A protein and the small-molecule ligand that binds it are described below.
Small molecule (SMILES): COC[C@H](NC(=O)[C@H](CC(=O)NOC(C)(C)C)NC(=O)c1cc(C)on1)C(=O)NCc1cccc2ccccc12

Sequence of chain 1.N:
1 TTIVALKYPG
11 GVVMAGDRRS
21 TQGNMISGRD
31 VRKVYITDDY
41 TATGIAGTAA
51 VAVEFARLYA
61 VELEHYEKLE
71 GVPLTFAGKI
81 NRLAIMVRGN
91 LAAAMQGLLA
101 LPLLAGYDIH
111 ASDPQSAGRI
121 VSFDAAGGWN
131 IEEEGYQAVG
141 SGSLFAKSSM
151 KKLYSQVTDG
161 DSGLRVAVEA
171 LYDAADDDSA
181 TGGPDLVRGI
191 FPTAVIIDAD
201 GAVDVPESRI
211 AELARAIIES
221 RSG

Sequence of chain 1.M:
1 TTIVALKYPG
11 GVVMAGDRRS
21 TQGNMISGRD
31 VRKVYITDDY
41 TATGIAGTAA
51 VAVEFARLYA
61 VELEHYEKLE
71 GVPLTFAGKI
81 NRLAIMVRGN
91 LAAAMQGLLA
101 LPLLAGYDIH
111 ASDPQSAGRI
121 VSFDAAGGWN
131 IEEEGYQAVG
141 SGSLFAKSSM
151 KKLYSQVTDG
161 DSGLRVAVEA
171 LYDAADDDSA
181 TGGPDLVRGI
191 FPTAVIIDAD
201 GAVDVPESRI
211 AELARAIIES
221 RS

Binding-site contacts:
Ligand atom C10 contacts residue ALA52 of chain 1.M at 3.7 Å (hydrophobic).
Ligand atom C05 contacts residue GLY47 of chain 1.M at 3.5 Å.
Ligand atom C15 contacts residue ALA49 of chain 1.M at 3.5 Å (hydrophobic).
Ligand atom N32 contacts residue ASP124 of chain 1.N at 3.2 Å (salt-bridge).
Ligand atom C15 contacts residue VAL31 of chain 1.M at 3.6 Å (hydrophobic).
Ligand atom C28 contacts residue ASN130 of chain 1.N at 3.6 Å.
Ligand atom C16 contacts residue ALA49 of chain 1.M at 3.7 Å (hydrophobic).
Ligand atom C14 contacts residue ALA49 of chain 1.M at 3.5 Å (hydrophobic).
Ligand atom N25 contacts residue ASP124 of chain 1.N at 3.0 Å (salt-bridge).
Ligand atom C07 contacts residue THR1 of chain 1.M at 3.2 Å.
Ligand atom C24 contacts residue SER27 of chain 1.M at 3.6 Å.
Ligand atom C10 contacts residue LYS33 of chain 1.M at 3.7 Å.
Ligand atom N25 contacts residue GLN22 of chain 1.M at 3.6 Å (h-bond).
Ligand atom O31 contacts residue GLN22 of chain 1.M at 3.0 Å (h-bond).
Ligand atom C22 contacts residue THR21 of chain 1.M at 3.7 Å.
Ligand atom C23 contacts residue ASP124 of chain 1.N at 3.6 Å.
Ligand atom C38 contacts residue LEU98 of chain 1.M at 3.7 Å (hydrophobic).
Ligand atom C15 contacts residue SER20 of chain 1.M at 3.7 Å.
Ligand atom O31 contacts residue SER27 of chain 1.M at 2.5 Å (h-bond).
Ligand atom C30 contacts residue SER122 of chain 1.N at 3.5 Å.
Ligand atom N06 contacts residue THR1 of chain 1.M at 3.8 Å.
Ligand atom C10 contacts residue ILE45 of chain 1.M at 3.2 Å (hydrophobic).
Ligand atom C04 contacts residue GLY47 of chain 1.M at 3.5 Å.
Ligand atom N06 contacts residue GLY47 of chain 1.M at 2.8 Å (h-bond).
Ligand atom C29 contacts residue SER122 of chain 1.N at 3.1 Å.
Ligand atom C02 contacts residue THR21 of chain 1.M at 3.5 Å.
Ligand atom O31 contacts residue SER20 of chain 1.M at 3.5 Å (h-bond).
Ligand atom C07 contacts residue GLY47 of chain 1.M at 3.7 Å.
Ligand atom C24 contacts residue GLN22 of chain 1.M at 3.6 Å.
Ligand atom C19 contacts residue THR21 of chain 1.M at 3.7 Å.
Ligand atom O26 contacts residue GLN22 of chain 1.M at 3.1 Å (h-bond).
Ligand atom O01 contacts residue THR48 of chain 1.M at 3.6 Å.
Ligand atom C14 contacts residue SER20 of chain 1.M at 3.7 Å.
Ligand atom O18 contacts residue SER20 of chain 1.M at 3.5 Å.
Ligand atom O18 contacts residue THR21 of chain 1.M at 3.1 Å (h-bond).
Ligand atom C04 contacts residue THR21 of chain 1.M at 3.7 Å.
Ligand atom C09 contacts residue ILE45 of chain 1.M at 3.5 Å (hydrophobic).
Ligand atom C24 contacts residue ASP124 of chain 1.N at 3.7 Å.
Ligand atom N03 contacts residue THR21 of chain 1.M at 2.7 Å (h-bond).
Ligand atom O01 contacts residue ALA49 of chain 1.M at 3.0 Å (h-bond).